Binding-site contacts:
Ligand atom C3C contacts residue ILE104 of chain 6.A at 3.6 Å (hydrophobic).
Ligand atom C5 contacts residue LEU106 of chain 6.A at 3.5 Å (hydrophobic).
Ligand atom C5C contacts residue VAL188 of chain 6.A at 2.9 Å (hydrophobic).
Ligand atom CL2 contacts residue MET224 of chain 6.A at 2.9 Å.
Ligand atom O1B contacts residue TYR152 of chain 6.A at 3.8 Å.
Ligand atom CL1 contacts residue VAL188 of chain 6.A at 3.5 Å.
Ligand atom C3D contacts residue LEU116 of chain 6.A at 3.6 Å (hydrophobic).
Ligand atom C5A contacts residue ALA150 of chain 6.A at 3.2 Å (hydrophobic).
Ligand atom C31 contacts residue LEU106 of chain 6.A at 3.8 Å (hydrophobic).
Ligand atom O1A contacts residue PHE186 of chain 6.A at 2.9 Å.
Ligand atom C1C contacts residue TYR128 of chain 6.A at 3.5 Å (hydrophobic).
Ligand atom O1A contacts residue ALA150 of chain 6.A at 3.8 Å.
Ligand atom C4A contacts residue PRO174 of chain 6.A at 3.3 Å (hydrophobic).
Ligand atom C3 contacts residue LEU106 of chain 6.A at 3.4 Å (hydrophobic).
Ligand atom C5A contacts residue VAL176 of chain 6.A at 3.2 Å (hydrophobic).
Ligand atom C6B contacts residue VAL188 of chain 6.A at 3.8 Å (hydrophobic).
Ligand atom C2A contacts residue PHE186 of chain 6.A at 3.3 Å (hydrophobic).
Ligand atom N2 contacts residue MET221 of chain 6.A at 3.5 Å (h-bond).
Ligand atom O1 contacts residue MET221 of chain 6.A at 3.1 Å (h-bond).
Ligand atom N2 contacts residue ASN219 of chain 6.A at 3.4 Å (h-bond).
Ligand atom C4 contacts residue LEU106 of chain 6.A at 2.5 Å (hydrophobic).
Ligand atom C4C contacts residue TYR128 of chain 6.A at 3.5 Å (hydrophobic).
Ligand atom N3A contacts residue ALA24 of chain 6.C at 3.6 Å.
Ligand atom C1B contacts residue VAL188 of chain 6.A at 3.8 Å (hydrophobic).
Ligand atom C4A contacts residue SER175 of chain 6.A at 3.8 Å.
Ligand atom C4A contacts residue VAL176 of chain 6.A at 3.7 Å (hydrophobic).
Ligand atom N3A contacts residue PRO174 of chain 6.A at 3.6 Å (h-bond).
Ligand atom C2B contacts residue MET224 of chain 6.A at 3.6 Å (hydrophobic).
Ligand atom C3B contacts residue MET224 of chain 6.A at 3.4 Å (hydrophobic).
Ligand atom O1D contacts residue SER107 of chain 6.A at 3.2 Å.
Ligand atom C3B contacts residue PHE186 of chain 6.A at 3.7 Å (hydrophobic).
Ligand atom CL1 contacts residue LEU25 of chain 6.C at 3.5 Å.
Ligand atom CL2 contacts residue ILE104 of chain 6.A at 3.1 Å.
Ligand atom C5A contacts residue PHE186 of chain 6.A at 3.5 Å (hydrophobic).
Ligand atom C1B contacts residue TYR152 of chain 6.A at 3.8 Å (hydrophobic).
Ligand atom C31 contacts residue ASN219 of chain 6.A at 3.8 Å.
Ligand atom C2D contacts residue SER107 of chain 6.A at 3.8 Å.
Ligand atom C6B contacts residue TYR152 of chain 6.A at 3.8 Å (hydrophobic).
Ligand atom C5B contacts residue TYR152 of chain 6.A at 3.8 Å (hydrophobic).
Ligand atom C4B contacts residue PHE186 of chain 6.A at 3.4 Å (hydrophobic).

Sequence of chain 6.A:
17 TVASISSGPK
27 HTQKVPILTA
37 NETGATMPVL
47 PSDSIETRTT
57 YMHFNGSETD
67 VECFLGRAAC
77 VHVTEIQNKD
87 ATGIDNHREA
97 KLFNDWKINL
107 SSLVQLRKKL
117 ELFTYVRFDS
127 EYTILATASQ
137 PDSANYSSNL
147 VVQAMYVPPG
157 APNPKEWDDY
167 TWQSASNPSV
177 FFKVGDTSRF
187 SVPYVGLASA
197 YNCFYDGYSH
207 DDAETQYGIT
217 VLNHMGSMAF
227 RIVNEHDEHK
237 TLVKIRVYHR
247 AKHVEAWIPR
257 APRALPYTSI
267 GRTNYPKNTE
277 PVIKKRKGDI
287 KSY

Sequence of chain 6.C:
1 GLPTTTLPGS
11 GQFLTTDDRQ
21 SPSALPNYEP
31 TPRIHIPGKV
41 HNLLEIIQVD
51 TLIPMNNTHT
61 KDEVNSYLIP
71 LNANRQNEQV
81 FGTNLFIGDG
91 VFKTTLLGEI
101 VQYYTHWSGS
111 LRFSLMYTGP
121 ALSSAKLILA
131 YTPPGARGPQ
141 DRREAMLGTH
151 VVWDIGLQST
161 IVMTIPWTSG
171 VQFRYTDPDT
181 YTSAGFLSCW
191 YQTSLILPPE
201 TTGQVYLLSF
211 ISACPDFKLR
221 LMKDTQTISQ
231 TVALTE

A protein and the small-molecule ligand that binds it are described below.
Small molecule (SMILES): OCCOCOCc1cc(CCCCCOc2c(Cl)cc(C3=NCCO3)cc2Cl)on1